Binding-site contacts:
Ligand atom P contacts residue TYR264 of chain 1.B at 3.6 Å.
Ligand atom C1 contacts residue ASP121 of chain 1.B at 3.8 Å.
Ligand atom O3P contacts residue TYR244 of chain 1.B at 2.7 Å (h-bond).
Ligand atom C1 contacts residue MG1 of chain 1.I at 3.9 Å.
Ligand atom C3 contacts residue ASP121 of chain 1.B at 3.9 Å.
Ligand atom C2 contacts residue PO41 of chain 1.L at 3.8 Å.
Ligand atom O2 contacts residue GLY122 of chain 1.B at 3.9 Å.
Ligand atom O1 contacts residue PO41 of chain 1.L at 2.6 Å (h-bond).
Ligand atom C4 contacts residue MET248 of chain 1.B at 3.6 Å (hydrophobic).
Ligand atom C1 contacts residue GLU280 of chain 1.B at 3.7 Å.
Ligand atom C6 contacts residue TYR244 of chain 1.B at 3.8 Å (hydrophobic).
Ligand atom C3 contacts residue MET248 of chain 1.B at 3.7 Å (hydrophobic).
Ligand atom O6 contacts residue TYR244 of chain 1.B at 3.8 Å.
Ligand atom O1 contacts residue MG1 of chain 1.I at 2.6 Å.
Ligand atom O3P contacts residue TYR264 of chain 1.B at 3.7 Å.
Ligand atom O3P contacts residue ARG243 of chain 1.A at 3.4 Å (salt-bridge).
Ligand atom O3 contacts residue GLY122 of chain 1.B at 3.5 Å (h-bond).
Ligand atom O6 contacts residue TYR264 of chain 1.B at 3.4 Å.
Ligand atom C2 contacts residue LYS274 of chain 1.B at 3.8 Å.
Ligand atom O1 contacts residue ASP121 of chain 1.B at 2.4 Å (salt-bridge).
Ligand atom C1 contacts residue LYS274 of chain 1.B at 3.7 Å.
Ligand atom O2 contacts residue PO41 of chain 1.L at 3.0 Å (h-bond).
Ligand atom O3 contacts residue MET248 of chain 1.B at 3.1 Å (h-bond).
Ligand atom O5 contacts residue LYS274 of chain 1.B at 2.9 Å (salt-bridge).
Ligand atom O3P contacts residue ASN212 of chain 1.B at 2.7 Å (h-bond).
Ligand atom C1 contacts residue PO41 of chain 1.L at 3.2 Å.
Ligand atom P contacts residue TYR244 of chain 1.B at 3.8 Å.
Ligand atom C4 contacts residue GLY246 of chain 1.B at 3.5 Å.
Ligand atom O2P contacts residue TYR215 of chain 1.B at 2.7 Å (h-bond).
Ligand atom P contacts residue ASN212 of chain 1.B at 3.6 Å.
Ligand atom O2P contacts residue TYR264 of chain 1.B at 2.5 Å (h-bond).
Ligand atom O3 contacts residue SER247 of chain 1.B at 3.9 Å.
Ligand atom O1 contacts residue GLU280 of chain 1.B at 3.3 Å (salt-bridge).
Ligand atom O3 contacts residue PO41 of chain 1.L at 3.9 Å.
Ligand atom O1P contacts residue ARG243 of chain 1.A at 2.7 Å (salt-bridge).
Ligand atom O3 contacts residue ASP121 of chain 1.B at 2.7 Å (salt-bridge).
Ligand atom O1P contacts residue ASN212 of chain 1.B at 3.8 Å.
Ligand atom O4 contacts residue MET248 of chain 1.B at 3.3 Å (h-bond).
Ligand atom C6 contacts residue GLY246 of chain 1.B at 3.8 Å.
Ligand atom O6 contacts residue LYS274 of chain 1.B at 3.4 Å (salt-bridge).

Sequence of chain 1.B:
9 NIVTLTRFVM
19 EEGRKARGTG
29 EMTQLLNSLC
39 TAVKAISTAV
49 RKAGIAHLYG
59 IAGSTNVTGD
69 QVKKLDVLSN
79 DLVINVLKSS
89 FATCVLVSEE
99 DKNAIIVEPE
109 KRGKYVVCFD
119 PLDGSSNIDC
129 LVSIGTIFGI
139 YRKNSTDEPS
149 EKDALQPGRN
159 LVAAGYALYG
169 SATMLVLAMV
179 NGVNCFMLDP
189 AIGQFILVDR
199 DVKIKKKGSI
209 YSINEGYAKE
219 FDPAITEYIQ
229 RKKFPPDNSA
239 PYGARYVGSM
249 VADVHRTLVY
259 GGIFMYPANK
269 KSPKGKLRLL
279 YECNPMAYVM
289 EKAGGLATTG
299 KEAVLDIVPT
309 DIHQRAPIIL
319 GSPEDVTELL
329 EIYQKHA

Sequence of chain 1.A:
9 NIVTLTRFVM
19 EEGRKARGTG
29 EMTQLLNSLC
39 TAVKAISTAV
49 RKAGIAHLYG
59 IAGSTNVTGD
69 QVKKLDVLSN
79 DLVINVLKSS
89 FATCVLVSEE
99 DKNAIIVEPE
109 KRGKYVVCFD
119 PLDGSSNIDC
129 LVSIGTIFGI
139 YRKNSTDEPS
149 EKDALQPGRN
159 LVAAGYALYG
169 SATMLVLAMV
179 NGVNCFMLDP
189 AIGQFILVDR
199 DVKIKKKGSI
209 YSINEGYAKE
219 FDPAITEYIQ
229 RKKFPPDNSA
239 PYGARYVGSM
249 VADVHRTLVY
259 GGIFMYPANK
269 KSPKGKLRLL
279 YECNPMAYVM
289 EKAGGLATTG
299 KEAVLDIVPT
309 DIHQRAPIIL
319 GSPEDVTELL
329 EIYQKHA

This small molecule binds to this protein.
Small molecule (SMILES): O=P(O)(O)OC[C@H]1O[C@](O)(CO)[C@@H](O)[C@@H]1O